The small molecule below binds the protein below.
Small molecule (SMILES): CC(=O)NCCCCn1c2c(c3ccccc31)C(=O)NCC2

Sequence of chain 1.A:
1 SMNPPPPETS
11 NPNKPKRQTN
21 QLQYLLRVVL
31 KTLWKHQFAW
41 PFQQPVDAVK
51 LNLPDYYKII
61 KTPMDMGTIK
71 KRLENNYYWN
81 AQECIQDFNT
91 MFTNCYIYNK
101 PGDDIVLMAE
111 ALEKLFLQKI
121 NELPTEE

Binding-site contacts:
Ligand atom C11 contacts residue PRO41 of chain 1.A at 3.6 Å (hydrophobic).
Ligand atom C4 contacts residue ASN99 of chain 1.A at 4.2 Å.
Ligand atom C22 contacts residue ILE105 of chain 1.A at 3.9 Å (hydrophobic).
Ligand atom O21 contacts residue ASP104 of chain 1.A at 3.3 Å (salt-bridge).
Ligand atom C12 contacts residue MET108 of chain 1.A at 3.8 Å (hydrophobic).
Ligand atom C3 contacts residue ASN99 of chain 1.A at 3.6 Å.
Ligand atom O20 contacts residue ASN99 of chain 1.A at 2.9 Å (h-bond).
Ligand atom N18 contacts residue VAL46 of chain 1.A at 3.6 Å.
Ligand atom N5 contacts residue ASP103 of chain 1.A at 2.9 Å (salt-bridge).
Ligand atom C8 contacts residue ILE105 of chain 1.A at 3.6 Å (hydrophobic).
Ligand atom O21 contacts residue ASP103 of chain 1.A at 3.5 Å.
Ligand atom C11 contacts residue TRP40 of chain 1.A at 3.4 Å (hydrophobic).
Ligand atom C6 contacts residue ASP103 of chain 1.A at 3.9 Å.
Ligand atom C22 contacts residue PHE42 of chain 1.A at 3.5 Å (hydrophobic).
Ligand atom C19 contacts residue VAL46 of chain 1.A at 4.1 Å (hydrophobic).
Ligand atom C11 contacts residue ILE105 of chain 1.A at 4.0 Å (hydrophobic).
Ligand atom C22 contacts residue PRO41 of chain 1.A at 3.8 Å (hydrophobic).
Ligand atom C17 contacts residue TYR56 of chain 1.A at 4.0 Å (hydrophobic).
Ligand atom C12 contacts residue ILE105 of chain 1.A at 4.0 Å (hydrophobic).
Ligand atom O21 contacts residue ILE105 of chain 1.A at 2.9 Å (h-bond).
Ligand atom C12 contacts residue PRO41 of chain 1.A at 4.1 Å (hydrophobic).
Ligand atom C17 contacts residue VAL46 of chain 1.A at 4.2 Å (hydrophobic).
Ligand atom C16 contacts residue ASN99 of chain 1.A at 4.0 Å.
Ligand atom C6 contacts residue ILE105 of chain 1.A at 3.5 Å (hydrophobic).
Ligand atom C13 contacts residue ILE105 of chain 1.A at 3.8 Å (hydrophobic).
Ligand atom C10 contacts residue ILE105 of chain 1.A at 4.1 Å (hydrophobic).
Ligand atom C19 contacts residue ASN99 of chain 1.A at 4.1 Å.
Ligand atom O20 contacts residue ILE105 of chain 1.A at 3.9 Å.
Ligand atom C4 contacts residue ASP103 of chain 1.A at 3.7 Å.
Ligand atom O20 contacts residue CYS95 of chain 1.A at 3.7 Å.
Ligand atom C19 contacts residue ILE105 of chain 1.A at 3.9 Å (hydrophobic).
Ligand atom C17 contacts residue LEU53 of chain 1.A at 3.8 Å (hydrophobic).
Ligand atom C16 contacts residue LEU53 of chain 1.A at 3.7 Å (hydrophobic).
Ligand atom N5 contacts residue ASN99 of chain 1.A at 4.2 Å.
Ligand atom C15 contacts residue LEU51 of chain 1.A at 4.0 Å (hydrophobic).
Ligand atom C15 contacts residue LEU53 of chain 1.A at 3.8 Å (hydrophobic).
Ligand atom C9 contacts residue ILE105 of chain 1.A at 4.1 Å (hydrophobic).
Ligand atom N5 contacts residue ILE105 of chain 1.A at 4.0 Å.
Ligand atom C7 contacts residue ILE105 of chain 1.A at 3.7 Å (hydrophobic).
Ligand atom C12 contacts residue TRP40 of chain 1.A at 3.7 Å (hydrophobic).